A protein and the small-molecule ligand that binds it are described below.
Small molecule (SMILES): CC(=O)N[C@@H]1[C@@H](O)[C@H](O)[C@@H](CO)O[C@H]1O

Binding-site contacts:
Ligand atom N2 contacts residue ASN234 of chain 1.C at 2.9 Å (h-bond).
Ligand atom C8 contacts residue ASN234 of chain 1.C at 4.2 Å.
Ligand atom O5 contacts residue ASN234 of chain 1.C at 2.4 Å (h-bond).
Ligand atom C4 contacts residue ASN234 of chain 1.C at 4.2 Å.
Ligand atom C1 contacts residue ASN234 of chain 1.C at 1.4 Å.
Ligand atom C3 contacts residue ASN234 of chain 1.C at 3.8 Å.
Ligand atom C2 contacts residue ASN234 of chain 1.C at 2.5 Å.
Ligand atom C5 contacts residue ASN234 of chain 1.C at 3.7 Å.
Ligand atom C7 contacts residue ASN234 of chain 1.C at 3.2 Å.
Ligand atom O7 contacts residue ASN234 of chain 1.C at 3.2 Å (h-bond).
Ligand atom C8 contacts residue ILE233 of chain 1.C at 3.9 Å (hydrophobic).
Ligand atom C8 contacts residue GLY232 of chain 1.C at 3.6 Å.

Sequence of chain 1.C:
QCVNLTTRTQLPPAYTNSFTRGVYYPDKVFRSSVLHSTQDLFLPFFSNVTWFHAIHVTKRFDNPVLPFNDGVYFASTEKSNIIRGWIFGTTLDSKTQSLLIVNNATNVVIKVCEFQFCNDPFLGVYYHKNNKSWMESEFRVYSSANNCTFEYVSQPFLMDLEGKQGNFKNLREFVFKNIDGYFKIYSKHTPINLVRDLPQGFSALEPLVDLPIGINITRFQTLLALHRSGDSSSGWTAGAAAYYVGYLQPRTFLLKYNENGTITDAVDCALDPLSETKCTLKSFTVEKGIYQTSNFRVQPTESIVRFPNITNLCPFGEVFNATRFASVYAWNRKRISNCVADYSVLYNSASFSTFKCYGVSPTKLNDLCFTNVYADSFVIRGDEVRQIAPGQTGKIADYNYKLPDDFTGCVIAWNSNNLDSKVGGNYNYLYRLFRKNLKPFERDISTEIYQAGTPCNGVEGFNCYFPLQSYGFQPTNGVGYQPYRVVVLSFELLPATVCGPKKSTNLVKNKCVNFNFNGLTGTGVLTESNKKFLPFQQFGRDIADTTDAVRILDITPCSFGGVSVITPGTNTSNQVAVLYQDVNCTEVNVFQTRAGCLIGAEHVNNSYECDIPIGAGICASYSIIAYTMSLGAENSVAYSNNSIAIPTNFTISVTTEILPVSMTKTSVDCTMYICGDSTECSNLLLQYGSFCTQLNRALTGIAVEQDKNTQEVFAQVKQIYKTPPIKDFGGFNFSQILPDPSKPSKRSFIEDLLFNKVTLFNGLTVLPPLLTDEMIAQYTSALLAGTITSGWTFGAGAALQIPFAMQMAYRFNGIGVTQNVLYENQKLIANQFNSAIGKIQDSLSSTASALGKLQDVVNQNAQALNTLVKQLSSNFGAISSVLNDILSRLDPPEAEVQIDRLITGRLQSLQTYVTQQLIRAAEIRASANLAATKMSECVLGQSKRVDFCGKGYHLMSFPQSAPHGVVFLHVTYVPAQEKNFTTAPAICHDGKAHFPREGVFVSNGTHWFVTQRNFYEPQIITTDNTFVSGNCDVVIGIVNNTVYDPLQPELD